Sequence of chain 2.B:
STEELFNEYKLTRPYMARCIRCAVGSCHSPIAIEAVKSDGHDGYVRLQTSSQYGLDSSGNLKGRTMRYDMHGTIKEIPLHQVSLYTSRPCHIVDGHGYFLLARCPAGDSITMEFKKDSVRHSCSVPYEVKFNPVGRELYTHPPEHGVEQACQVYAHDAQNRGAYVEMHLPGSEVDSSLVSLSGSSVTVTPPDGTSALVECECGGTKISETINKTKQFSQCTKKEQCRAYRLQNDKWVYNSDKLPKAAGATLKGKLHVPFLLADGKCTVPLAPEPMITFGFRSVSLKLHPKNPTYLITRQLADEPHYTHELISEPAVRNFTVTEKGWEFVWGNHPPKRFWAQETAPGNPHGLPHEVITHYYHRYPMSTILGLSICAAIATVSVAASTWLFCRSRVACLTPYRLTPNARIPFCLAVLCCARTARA

The protein below binds the small molecule below.
Small molecule (SMILES): CC(=O)N[C@@H]1[C@@H](O)[C@H](O)[C@@H](CO)O[C@H]1O

Binding-site contacts:
Ligand atom O6 contacts residue SER284 of chain 2.B at 2.4 Å (h-bond).
Ligand atom O5 contacts residue SER284 of chain 2.B at 4.2 Å.
Ligand atom C6 contacts residue ASN318 of chain 2.B at 3.2 Å.
Ligand atom C6 contacts residue SER284 of chain 2.B at 3.4 Å.
Ligand atom C5 contacts residue SER284 of chain 2.B at 4.5 Å.
Ligand atom O6 contacts residue ASN318 of chain 2.B at 2.9 Å (h-bond).